A protein and the small-molecule ligand that binds it are described below.
Small molecule (SMILES): C[C@H]1O[C@H](O[P](=O)(O)O[P](=O)(O)OC[C@H]2O[C@@H](n3cnc4c(=O)[nH]c(N)nc43)[C@H](O)[C@@H]2O)[C@@H](O)[C@@H](O)[C@@H]1O

Sequence of chain 1.C:
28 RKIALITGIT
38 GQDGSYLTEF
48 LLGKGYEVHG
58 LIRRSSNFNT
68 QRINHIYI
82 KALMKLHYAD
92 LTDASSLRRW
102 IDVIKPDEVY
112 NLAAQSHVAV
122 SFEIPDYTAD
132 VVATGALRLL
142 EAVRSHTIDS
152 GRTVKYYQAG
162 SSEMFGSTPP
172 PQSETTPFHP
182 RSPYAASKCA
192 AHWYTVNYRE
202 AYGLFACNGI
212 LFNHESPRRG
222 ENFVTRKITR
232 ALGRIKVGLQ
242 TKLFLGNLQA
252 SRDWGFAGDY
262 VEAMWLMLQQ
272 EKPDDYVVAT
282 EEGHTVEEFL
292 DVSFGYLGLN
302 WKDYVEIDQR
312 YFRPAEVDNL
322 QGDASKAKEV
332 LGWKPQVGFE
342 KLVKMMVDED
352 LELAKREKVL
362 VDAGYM

Binding-site contacts:
Ligand atom O1A contacts residue VAL225 of chain 1.C at 2.8 Å (h-bond).
Ligand atom O2' contacts residue ARG220 of chain 1.C at 2.9 Å (salt-bridge).
Ligand atom C2D contacts residue ARG314 of chain 1.C at 3.5 Å.
Ligand atom C8 contacts residue ASN248 of chain 1.C at 3.1 Å.
Ligand atom O2' contacts residue NDP1 of chain 1.J at 3.3 Å.
Ligand atom O4' contacts residue SER162 of chain 1.C at 2.5 Å (h-bond).
Ligand atom O3D contacts residue ALA251 of chain 1.C at 3.0 Å.
Ligand atom O1B contacts residue ARG314 of chain 1.C at 3.1 Å (salt-bridge).
Ligand atom C6' contacts residue SER162 of chain 1.C at 3.4 Å.
Ligand atom O4' contacts residue TYR185 of chain 1.C at 2.7 Å (h-bond).
Ligand atom O2B contacts residue ASN214 of chain 1.C at 3.0 Å (h-bond).
Ligand atom O4' contacts residue NDP1 of chain 1.J at 3.5 Å.
Ligand atom N3 contacts residue ARG314 of chain 1.C at 3.5 Å (salt-bridge).
Ligand atom O6 contacts residue LYS228 of chain 1.C at 3.0 Å (salt-bridge).
Ligand atom C6' contacts residue NDP1 of chain 1.J at 3.2 Å.
Ligand atom O2D contacts residue GLU317 of chain 1.C at 3.0 Å (salt-bridge).
Ligand atom O3D contacts residue ARG253 of chain 1.C at 3.0 Å (salt-bridge).
Ligand atom O6 contacts residue TYR312 of chain 1.C at 3.4 Å.
Ligand atom O2B contacts residue ARG253 of chain 1.C at 3.2 Å (salt-bridge).
Ligand atom C4' contacts residue NDP1 of chain 1.J at 3.3 Å.
Ligand atom C3D contacts residue ARG253 of chain 1.C at 3.3 Å.
Ligand atom O2A contacts residue ARG314 of chain 1.C at 2.8 Å (salt-bridge).
Ligand atom C6' contacts residue ASN214 of chain 1.C at 3.2 Å.
Ligand atom O2D contacts residue ARG314 of chain 1.C at 3.1 Å (salt-bridge).
Ligand atom O3' contacts residue NDP1 of chain 1.J at 3.5 Å (h-bond).
Ligand atom O2' contacts residue PHE224 of chain 1.C at 3.5 Å.
Ligand atom N2 contacts residue VAL225 of chain 1.C at 3.5 Å (h-bond).
Ligand atom O3' contacts residue SER117 of chain 1.C at 2.6 Å (h-bond).
Ligand atom C2' contacts residue PHE224 of chain 1.C at 3.5 Å (hydrophobic).
Ligand atom O5' contacts residue ASN214 of chain 1.C at 3.1 Å (h-bond).
Ligand atom N2 contacts residue ASN223 of chain 1.C at 3.0 Å (h-bond).
Ligand atom O1A contacts residue PHE224 of chain 1.C at 3.6 Å.
Ligand atom C3' contacts residue SER117 of chain 1.C at 3.3 Å.
Ligand atom N2 contacts residue HIS118 of chain 1.C at 3.5 Å (h-bond).
Ligand atom N2 contacts residue ARG314 of chain 1.C at 3.3 Å (salt-bridge).
Ligand atom O2B contacts residue GLU164 of chain 1.C at 3.4 Å (salt-bridge).
Ligand atom C2' contacts residue SER117 of chain 1.C at 3.6 Å.
Ligand atom N7 contacts residue GLY247 of chain 1.C at 2.9 Å (h-bond).
Ligand atom O3' contacts residue TYR185 of chain 1.C at 2.9 Å (h-bond).
Ligand atom O3D contacts residue GLU317 of chain 1.C at 3.0 Å (salt-bridge).